Binding-site contacts:
Ligand atom O6 contacts residue ARG15 of chain 1.B at 3.7 Å.
Ligand atom C27 contacts residue ASP151 of chain 1.B at 3.5 Å.
Ligand atom C10 contacts residue PHE54 of chain 1.B at 3.4 Å (hydrophobic).
Ligand atom C9 contacts residue TYR158 of chain 1.B at 3.6 Å (hydrophobic).
Ligand atom C6 contacts residue GLN57 of chain 1.B at 3.8 Å.
Ligand atom C22 contacts residue GLU16 of chain 1.B at 3.6 Å.
Ligand atom C17 contacts residue TYR158 of chain 1.B at 3.6 Å (hydrophobic).
Ligand atom C23 contacts residue PHE54 of chain 1.B at 3.6 Å (hydrophobic).
Ligand atom C1 contacts residue LYS156 of chain 1.B at 3.5 Å.
Ligand atom C21 contacts residue PHE54 of chain 1.B at 3.7 Å (hydrophobic).
Ligand atom C12 contacts residue TYR158 of chain 1.B at 3.8 Å (hydrophobic).
Ligand atom N7 contacts residue PHE54 of chain 1.B at 3.5 Å.
Ligand atom OP3 contacts residue PHE35 of chain 1.B at 3.0 Å.
Ligand atom C15 contacts residue THR149 of chain 1.B at 3.6 Å.
Ligand atom C19 contacts residue THR149 of chain 1.B at 3.5 Å.
Ligand atom C24 contacts residue ARG15 of chain 1.B at 2.9 Å.
Ligand atom O5' contacts residue PHE54 of chain 1.B at 3.7 Å.
Ligand atom C5' contacts residue PHE54 of chain 1.B at 3.4 Å (hydrophobic).
Ligand atom C5 contacts residue GLN57 of chain 1.B at 3.6 Å.
Ligand atom C16 contacts residue PHE54 of chain 1.B at 3.7 Å (hydrophobic).
Ligand atom C10 contacts residue TYR158 of chain 1.B at 3.6 Å (hydrophobic).
Ligand atom O3' contacts residue ALA58 of chain 1.B at 3.8 Å.
Ligand atom C27 contacts residue PHE54 of chain 1.B at 3.6 Å (hydrophobic).
Ligand atom C13 contacts residue ILE107 of chain 1.B at 3.8 Å (hydrophobic).
Ligand atom C31 contacts residue ALA58 of chain 1.B at 3.5 Å (hydrophobic).
Ligand atom C3 contacts residue ASP151 of chain 1.B at 3.5 Å.
Ligand atom C26 contacts residue PHE154 of chain 1.B at 3.7 Å (hydrophobic).
Ligand atom C2 contacts residue TYR158 of chain 1.B at 3.6 Å (hydrophobic).
Ligand atom C11 contacts residue TYR158 of chain 1.B at 3.5 Å (hydrophobic).
Ligand atom C9 contacts residue PHE54 of chain 1.B at 3.6 Å (hydrophobic).
Ligand atom C11 contacts residue PHE54 of chain 1.B at 3.8 Å (hydrophobic).
Ligand atom C22 contacts residue PHE54 of chain 1.B at 3.4 Å (hydrophobic).
Ligand atom C3' contacts residue ALA58 of chain 1.B at 3.8 Å (hydrophobic).
Ligand atom N1 contacts residue PHE54 of chain 1.B at 3.8 Å.
Ligand atom C20 contacts residue GLU16 of chain 1.B at 3.7 Å.
Ligand atom C5' contacts residue ASP151 of chain 1.B at 3.8 Å.
Ligand atom C17 contacts residue PHE54 of chain 1.B at 3.4 Å (hydrophobic).
Ligand atom C7 contacts residue GLN57 of chain 1.B at 3.4 Å.
Ligand atom N7 contacts residue TYR158 of chain 1.B at 3.4 Å.
Ligand atom N1 contacts residue TYR158 of chain 1.B at 3.8 Å.

Sequence of chain 1.B:
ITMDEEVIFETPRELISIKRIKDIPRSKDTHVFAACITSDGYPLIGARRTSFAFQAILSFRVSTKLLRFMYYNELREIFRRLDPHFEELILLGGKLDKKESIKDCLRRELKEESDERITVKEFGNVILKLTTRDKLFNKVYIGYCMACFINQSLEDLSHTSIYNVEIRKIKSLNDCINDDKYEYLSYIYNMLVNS

A small-molecule ligand and the protein it binds are described below.
Small molecule (SMILES): COc1ccc(CCNc2nc(N3CCc4cc(OC)c(OC)cc4C3)c3cc(OC)c(OC)cc3n2)cc1OC